Binding-site contacts:
Ligand atom C6 contacts residue TYR75 of chain 1.A at 4.4 Å (hydrophobic).
Ligand atom C5 contacts residue TYR75 of chain 1.A at 3.8 Å (hydrophobic).
Ligand atom C4 contacts residue ASN77 of chain 1.A at 4.2 Å.
Ligand atom C4 contacts residue TYR75 of chain 1.A at 4.3 Å (hydrophobic).
Ligand atom C3 contacts residue TYR75 of chain 1.A at 4.3 Å (hydrophobic).
Ligand atom O7 contacts residue TYR75 of chain 1.A at 3.5 Å.
Ligand atom C1 contacts residue THR79 of chain 1.A at 3.5 Å.
Ligand atom C6 contacts residue ASN77 of chain 1.A at 4.3 Å.
Ligand atom C2 contacts residue THR79 of chain 1.A at 4.0 Å.
Ligand atom C7 contacts residue ASN77 of chain 1.A at 4.0 Å.
Ligand atom C1 contacts residue TYR75 of chain 1.A at 4.1 Å (hydrophobic).
Ligand atom C3 contacts residue ASN77 of chain 1.A at 3.8 Å.
Ligand atom N2 contacts residue THR79 of chain 1.A at 3.2 Å (h-bond).
Ligand atom N2 contacts residue ASN77 of chain 1.A at 2.7 Å (h-bond).
Ligand atom O5 contacts residue TYR75 of chain 1.A at 4.5 Å.
Ligand atom C5 contacts residue ASN77 of chain 1.A at 3.5 Å.
Ligand atom O4 contacts residue TYR75 of chain 1.A at 3.6 Å.
Ligand atom O5 contacts residue ASN77 of chain 1.A at 2.5 Å (h-bond).
Ligand atom C7 contacts residue THR79 of chain 1.A at 3.6 Å.
Ligand atom O6 contacts residue ASN77 of chain 1.A at 3.7 Å.
Ligand atom O7 contacts residue THR79 of chain 1.A at 3.4 Å (h-bond).
Ligand atom C1 contacts residue ASN77 of chain 1.A at 1.4 Å.
Ligand atom O6 contacts residue TYR75 of chain 1.A at 4.4 Å.
Ligand atom C2 contacts residue ASN77 of chain 1.A at 2.5 Å.

The protein below binds the small molecule below.
Small molecule (SMILES): CC(=O)N[C@@H]1[C@@H](O)[C@H](O)[C@@H](CO)O[C@H]1O

Sequence of chain 1.A:
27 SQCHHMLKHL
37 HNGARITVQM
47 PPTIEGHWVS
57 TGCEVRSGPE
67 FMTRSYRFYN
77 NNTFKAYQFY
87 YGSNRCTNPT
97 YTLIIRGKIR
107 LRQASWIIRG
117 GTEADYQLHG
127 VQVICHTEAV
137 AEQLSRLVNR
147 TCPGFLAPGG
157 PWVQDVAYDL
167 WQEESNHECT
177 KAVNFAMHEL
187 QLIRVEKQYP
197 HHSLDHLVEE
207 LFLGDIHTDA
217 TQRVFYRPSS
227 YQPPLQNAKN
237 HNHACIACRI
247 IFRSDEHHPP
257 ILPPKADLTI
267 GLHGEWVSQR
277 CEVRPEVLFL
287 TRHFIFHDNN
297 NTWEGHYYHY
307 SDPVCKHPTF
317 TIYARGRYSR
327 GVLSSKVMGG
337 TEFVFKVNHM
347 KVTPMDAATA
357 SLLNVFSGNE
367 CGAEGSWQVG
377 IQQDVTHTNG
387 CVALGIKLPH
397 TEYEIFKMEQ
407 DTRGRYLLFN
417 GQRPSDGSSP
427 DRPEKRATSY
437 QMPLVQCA